Binding-site contacts:
Ligand atom C8 contacts residue HIS123 of chain 1.A at 3.1 Å.
Ligand atom C3 contacts residue ASN148 of chain 1.A at 3.5 Å.
Ligand atom N2 contacts residue ASN148 of chain 1.A at 3.3 Å (h-bond).
Ligand atom C8 contacts residue ASN148 of chain 1.A at 3.3 Å.
Ligand atom C8 contacts residue ASP145 of chain 1.A at 4.1 Å.
Ligand atom O3 contacts residue GLY124 of chain 1.A at 3.4 Å.
Ligand atom C4 contacts residue ASN148 of chain 1.A at 4.1 Å.
Ligand atom C2 contacts residue GLY124 of chain 1.A at 4.1 Å.
Ligand atom C3 contacts residue GLY124 of chain 1.A at 4.4 Å.
Ligand atom C1 contacts residue GLY124 of chain 1.A at 4.5 Å.
Ligand atom C5 contacts residue ASN148 of chain 1.A at 3.6 Å.
Ligand atom O5 contacts residue ASN148 of chain 1.A at 2.3 Å (h-bond).
Ligand atom C1 contacts residue ASN148 of chain 1.A at 1.4 Å.
Ligand atom C2 contacts residue ASN148 of chain 1.A at 2.3 Å.
Ligand atom C7 contacts residue ASN148 of chain 1.A at 3.7 Å.
Ligand atom C8 contacts residue GLY124 of chain 1.A at 4.3 Å.
Ligand atom O7 contacts residue ARG147 of chain 1.A at 4.1 Å.
Ligand atom O3 contacts residue ASN148 of chain 1.A at 3.6 Å.
Ligand atom C7 contacts residue ARG147 of chain 1.A at 4.3 Å.
Ligand atom C8 contacts residue ARG147 of chain 1.A at 4.0 Å.

Sequence of chain 1.A:
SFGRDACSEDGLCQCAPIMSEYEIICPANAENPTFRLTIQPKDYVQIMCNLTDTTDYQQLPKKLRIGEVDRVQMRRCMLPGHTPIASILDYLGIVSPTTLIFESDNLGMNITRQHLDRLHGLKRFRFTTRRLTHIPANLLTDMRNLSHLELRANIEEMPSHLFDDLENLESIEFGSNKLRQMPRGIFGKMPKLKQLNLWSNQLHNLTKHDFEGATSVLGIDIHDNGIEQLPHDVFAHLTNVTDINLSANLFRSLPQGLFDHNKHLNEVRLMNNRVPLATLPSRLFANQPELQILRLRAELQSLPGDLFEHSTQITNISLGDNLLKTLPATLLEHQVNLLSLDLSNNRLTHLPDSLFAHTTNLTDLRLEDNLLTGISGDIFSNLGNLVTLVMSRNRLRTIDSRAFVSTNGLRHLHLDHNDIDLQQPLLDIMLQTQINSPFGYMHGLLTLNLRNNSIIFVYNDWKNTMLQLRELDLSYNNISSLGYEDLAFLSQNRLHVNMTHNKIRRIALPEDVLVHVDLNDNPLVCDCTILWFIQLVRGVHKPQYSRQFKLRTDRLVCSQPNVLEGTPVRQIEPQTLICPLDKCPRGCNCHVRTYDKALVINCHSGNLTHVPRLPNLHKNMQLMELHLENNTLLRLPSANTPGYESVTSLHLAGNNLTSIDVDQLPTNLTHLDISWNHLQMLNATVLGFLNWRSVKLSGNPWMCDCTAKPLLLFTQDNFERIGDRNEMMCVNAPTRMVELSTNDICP

The small molecule below binds the protein below.
Small molecule (SMILES): CC(=O)N[C@@H]1[C@@H](O)[C@H](O)[C@@H](CO)O[C@H]1O